Binding-site contacts:
Ligand atom C06 contacts residue ASN15 of chain 1.B at 4.2 Å.
Ligand atom C03 contacts residue LYS14 of chain 1.B at 4.0 Å.
Ligand atom C06 contacts residue THR16 of chain 1.B at 4.4 Å.
Ligand atom C04 contacts residue LYS14 of chain 1.B at 4.0 Å.
Ligand atom C07 contacts residue GLN82 of chain 1.B at 4.0 Å.
Ligand atom C03 contacts residue VAL17 of chain 1.B at 3.9 Å (hydrophobic).
Ligand atom O09 contacts residue PHE84 of chain 1.B at 3.8 Å.
Ligand atom O08 contacts residue GLN82 of chain 1.B at 4.2 Å.
Ligand atom C06 contacts residue LYS14 of chain 1.B at 3.2 Å.
Ligand atom C05 contacts residue LYS13 of chain 1.B at 3.9 Å.
Ligand atom S01 contacts residue ASN51 of chain 1.B at 4.3 Å.
Ligand atom O09 contacts residue ARG80 of chain 1.B at 3.2 Å (salt-bridge).
Ligand atom O08 contacts residue ARG80 of chain 1.B at 3.1 Å (salt-bridge).
Ligand atom C03 contacts residue THR16 of chain 1.B at 4.4 Å.
Ligand atom C02 contacts residue VAL17 of chain 1.B at 3.9 Å (hydrophobic).
Ligand atom C04 contacts residue THR16 of chain 1.B at 4.2 Å.
Ligand atom O09 contacts residue GLN82 of chain 1.B at 3.5 Å.
Ligand atom O08 contacts residue ASN51 of chain 1.B at 4.2 Å.
Ligand atom O09 contacts residue LYS83 of chain 1.B at 4.4 Å.
Ligand atom C04 contacts residue LYS13 of chain 1.B at 3.5 Å.
Ligand atom O09 contacts residue VAL17 of chain 1.B at 4.0 Å.
Ligand atom O08 contacts residue VAL17 of chain 1.B at 4.5 Å.
Ligand atom C06 contacts residue PHE84 of chain 1.B at 4.1 Å (hydrophobic).
Ligand atom C07 contacts residue ARG80 of chain 1.B at 3.8 Å.
Ligand atom C06 contacts residue VAL17 of chain 1.B at 3.6 Å (hydrophobic).
Ligand atom C07 contacts residue VAL17 of chain 1.B at 4.0 Å (hydrophobic).

A protein and the small-molecule ligand that binds it are described below.
Small molecule (SMILES): Cc1ccsc1C(=O)O

Sequence of chain 1.B:
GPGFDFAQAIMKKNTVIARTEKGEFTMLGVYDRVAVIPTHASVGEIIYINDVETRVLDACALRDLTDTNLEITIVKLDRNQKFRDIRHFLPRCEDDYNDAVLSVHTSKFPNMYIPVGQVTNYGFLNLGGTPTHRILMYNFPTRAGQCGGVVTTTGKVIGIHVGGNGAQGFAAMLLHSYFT